Binding-site contacts:
Ligand atom C2 contacts residue VAL43 of chain 1.AA at 3.4 Å (hydrophobic).
Ligand atom C4 contacts residue MET38 of chain 1.PA at 4.4 Å (hydrophobic).
Ligand atom O4 contacts residue VAL43 of chain 1.AA at 3.2 Å (h-bond).
Ligand atom P1 contacts residue LYS44 of chain 1.AA at 3.8 Å.
Ligand atom P1 contacts residue VAL43 of chain 1.AA at 3.8 Å.
Ligand atom O2 contacts residue VAL43 of chain 1.AA at 4.3 Å.
Ligand atom C1 contacts residue VAL35 of chain 1.OA at 3.8 Å (hydrophobic).
Ligand atom O1 contacts residue LYS44 of chain 1.AA at 3.4 Å.
Ligand atom O2 contacts residue LYS44 of chain 1.AA at 3.3 Å.
Ligand atom C2 contacts residue LYS44 of chain 1.AA at 4.5 Å.
Ligand atom C1 contacts residue VAL43 of chain 1.AA at 3.7 Å (hydrophobic).
Ligand atom O5 contacts residue MET39 of chain 1.PA at 3.7 Å.
Ligand atom C3 contacts residue LYS44 of chain 1.AA at 4.5 Å.
Ligand atom O3 contacts residue MET38 of chain 1.PA at 2.9 Å (h-bond).
Ligand atom O1 contacts residue VAL43 of chain 1.AA at 3.1 Å (h-bond).
Ligand atom C2 contacts residue VAL35 of chain 1.OA at 4.3 Å (hydrophobic).
Ligand atom O2 contacts residue MET38 of chain 1.PA at 3.3 Å (h-bond).
Ligand atom C1 contacts residue LEU31 of chain 1.OA at 4.2 Å (hydrophobic).
Ligand atom C2 contacts residue VAL32 of chain 1.OA at 3.8 Å (hydrophobic).
Ligand atom O5 contacts residue LYS44 of chain 1.AA at 4.4 Å.
Ligand atom O3 contacts residue VAL32 of chain 1.OA at 3.4 Å.
Ligand atom O1 contacts residue VAL32 of chain 1.OA at 4.3 Å.
Ligand atom O4 contacts residue LYS44 of chain 1.AA at 3.4 Å.
Ligand atom O2 contacts residue MET39 of chain 1.PA at 4.4 Å.
Ligand atom O5 contacts residue MET38 of chain 1.PA at 4.0 Å.
Ligand atom P1 contacts residue MET38 of chain 1.PA at 3.8 Å.
Ligand atom C3 contacts residue VAL43 of chain 1.AA at 3.9 Å (hydrophobic).

Sequence of chain 1.OA:
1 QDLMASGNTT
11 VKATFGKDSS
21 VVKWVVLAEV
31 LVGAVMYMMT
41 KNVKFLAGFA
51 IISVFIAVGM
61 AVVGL

Sequence of chain 1.PA:
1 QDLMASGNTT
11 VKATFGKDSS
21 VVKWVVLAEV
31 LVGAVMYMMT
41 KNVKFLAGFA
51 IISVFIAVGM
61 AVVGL

This small molecule binds to this protein.
Small molecule (SMILES): CCOP(=O)(O)OC[C@H](O)CO

Sequence of chain 1.AA:
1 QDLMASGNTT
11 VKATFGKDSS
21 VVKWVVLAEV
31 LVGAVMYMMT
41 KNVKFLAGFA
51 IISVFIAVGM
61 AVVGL